The protein below binds the small molecule below.
Small molecule (SMILES): CC(=O)N[C@@H]1[C@@H](O)[C@H](O)[C@@H](CO)O[C@H]1O

Binding-site contacts:
Ligand atom O5 contacts residue THR106 of chain 1.C at 4.0 Å.
Ligand atom C4 contacts residue ASN231 of chain 1.C at 4.1 Å.
Ligand atom C8 contacts residue ILE230 of chain 1.C at 3.6 Å (hydrophobic).
Ligand atom O7 contacts residue ASN231 of chain 1.C at 3.4 Å (h-bond).
Ligand atom O5 contacts residue THR233 of chain 1.C at 3.9 Å.
Ligand atom O6 contacts residue THR233 of chain 1.C at 4.4 Å.
Ligand atom C8 contacts residue ASN231 of chain 1.C at 3.7 Å.
Ligand atom C1 contacts residue ASN231 of chain 1.C at 1.4 Å.
Ligand atom C3 contacts residue ASN231 of chain 1.C at 3.8 Å.
Ligand atom N2 contacts residue ASN231 of chain 1.C at 3.0 Å (h-bond).
Ligand atom C6 contacts residue THR106 of chain 1.C at 4.1 Å.
Ligand atom C5 contacts residue ASN231 of chain 1.C at 3.6 Å.
Ligand atom C2 contacts residue ASN231 of chain 1.C at 2.4 Å.
Ligand atom O6 contacts residue THR106 of chain 1.C at 3.4 Å.
Ligand atom C5 contacts residue THR233 of chain 1.C at 3.9 Å.
Ligand atom O5 contacts residue ASN231 of chain 1.C at 2.3 Å (h-bond).
Ligand atom C6 contacts residue THR233 of chain 1.C at 3.7 Å.
Ligand atom C7 contacts residue ASN231 of chain 1.C at 3.3 Å.

Sequence of chain 1.C:
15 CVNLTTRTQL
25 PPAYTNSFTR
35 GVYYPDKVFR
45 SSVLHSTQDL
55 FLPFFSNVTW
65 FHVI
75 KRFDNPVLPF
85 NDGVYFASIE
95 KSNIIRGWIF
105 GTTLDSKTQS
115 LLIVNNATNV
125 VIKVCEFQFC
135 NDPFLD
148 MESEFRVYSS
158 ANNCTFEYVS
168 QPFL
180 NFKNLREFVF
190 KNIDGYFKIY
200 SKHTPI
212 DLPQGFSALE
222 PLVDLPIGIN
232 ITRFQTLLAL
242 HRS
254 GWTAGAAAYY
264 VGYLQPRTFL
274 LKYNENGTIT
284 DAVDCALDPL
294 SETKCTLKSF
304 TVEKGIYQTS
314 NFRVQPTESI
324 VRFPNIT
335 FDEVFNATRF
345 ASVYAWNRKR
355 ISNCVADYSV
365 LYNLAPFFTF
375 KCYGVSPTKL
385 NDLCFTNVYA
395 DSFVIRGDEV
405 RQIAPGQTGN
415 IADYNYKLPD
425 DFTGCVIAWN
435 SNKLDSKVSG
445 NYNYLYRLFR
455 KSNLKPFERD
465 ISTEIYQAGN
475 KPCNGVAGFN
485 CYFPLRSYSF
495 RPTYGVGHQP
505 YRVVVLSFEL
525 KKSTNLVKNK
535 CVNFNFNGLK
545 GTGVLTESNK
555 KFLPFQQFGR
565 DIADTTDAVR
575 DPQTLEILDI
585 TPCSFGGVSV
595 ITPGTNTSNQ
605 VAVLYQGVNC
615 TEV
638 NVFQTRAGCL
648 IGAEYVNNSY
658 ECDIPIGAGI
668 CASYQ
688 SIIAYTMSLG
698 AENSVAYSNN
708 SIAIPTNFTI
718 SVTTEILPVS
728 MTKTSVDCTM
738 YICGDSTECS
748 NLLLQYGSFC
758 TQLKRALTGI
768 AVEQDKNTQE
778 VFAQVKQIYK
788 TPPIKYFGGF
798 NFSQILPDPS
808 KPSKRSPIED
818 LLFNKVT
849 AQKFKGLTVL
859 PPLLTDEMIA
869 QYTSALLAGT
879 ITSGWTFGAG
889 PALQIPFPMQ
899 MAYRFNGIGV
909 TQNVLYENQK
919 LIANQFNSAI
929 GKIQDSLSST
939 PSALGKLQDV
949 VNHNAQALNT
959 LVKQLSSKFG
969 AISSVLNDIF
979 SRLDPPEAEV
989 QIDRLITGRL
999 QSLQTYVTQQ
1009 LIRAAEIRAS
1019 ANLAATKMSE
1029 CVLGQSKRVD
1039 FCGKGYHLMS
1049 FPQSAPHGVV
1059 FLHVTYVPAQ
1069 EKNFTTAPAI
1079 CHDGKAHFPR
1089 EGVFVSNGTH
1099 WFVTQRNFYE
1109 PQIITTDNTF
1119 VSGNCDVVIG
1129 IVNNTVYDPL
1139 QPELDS